The small molecule below binds the protein below.
Small molecule (SMILES): NCCc1c[nH]c2ccc(O)cc12

Sequence of chain 1.A:
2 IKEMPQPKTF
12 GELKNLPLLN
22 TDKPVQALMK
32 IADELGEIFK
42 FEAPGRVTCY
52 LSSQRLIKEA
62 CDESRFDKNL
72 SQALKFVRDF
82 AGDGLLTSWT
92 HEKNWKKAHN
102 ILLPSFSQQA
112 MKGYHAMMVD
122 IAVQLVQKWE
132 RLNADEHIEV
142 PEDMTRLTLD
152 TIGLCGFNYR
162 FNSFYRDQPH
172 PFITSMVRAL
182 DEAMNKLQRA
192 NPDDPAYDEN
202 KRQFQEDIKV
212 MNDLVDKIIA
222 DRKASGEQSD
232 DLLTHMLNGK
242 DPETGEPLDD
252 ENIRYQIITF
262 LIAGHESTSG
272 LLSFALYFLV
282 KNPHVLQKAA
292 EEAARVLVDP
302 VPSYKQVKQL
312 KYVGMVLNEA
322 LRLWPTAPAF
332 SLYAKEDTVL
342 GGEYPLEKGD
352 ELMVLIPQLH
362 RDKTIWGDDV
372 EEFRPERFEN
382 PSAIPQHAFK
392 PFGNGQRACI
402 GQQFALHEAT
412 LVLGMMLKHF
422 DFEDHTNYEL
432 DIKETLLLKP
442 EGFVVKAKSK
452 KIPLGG

Binding-site contacts:
Ligand atom CZ3 contacts residue ILE263 of chain 1.A at 3.9 Å (hydrophobic).
Ligand atom CE3 contacts residue LEU438 of chain 1.A at 3.4 Å (hydrophobic).
Ligand atom OH contacts residue LEU438 of chain 1.A at 3.9 Å.
Ligand atom CB contacts residue HEM1 of chain 1.E at 4.4 Å.
Ligand atom NZ contacts residue HEM1 of chain 1.E at 2.2 Å.
Ligand atom NZ contacts residue SER268 of chain 1.A at 4.4 Å.
Ligand atom CB contacts residue LEU438 of chain 1.A at 3.6 Å (hydrophobic).
Ligand atom CD1 contacts residue LEU87 of chain 1.A at 4.1 Å (hydrophobic).
Ligand atom NE1 contacts residue HEM1 of chain 1.E at 4.2 Å.
Ligand atom OH contacts residue ILE263 of chain 1.A at 3.6 Å.
Ligand atom CZ2 contacts residue LEU75 of chain 1.A at 3.4 Å (hydrophobic).
Ligand atom CG contacts residue LEU438 of chain 1.A at 4.0 Å (hydrophobic).
Ligand atom CE3 contacts residue ILE263 of chain 1.A at 3.9 Å (hydrophobic).
Ligand atom CD2 contacts residue LEU438 of chain 1.A at 4.2 Å (hydrophobic).
Ligand atom CD2 contacts residue LEU87 of chain 1.A at 4.1 Å (hydrophobic).
Ligand atom CZ2 contacts residue LEU437 of chain 1.A at 4.3 Å (hydrophobic).
Ligand atom CA contacts residue HEM1 of chain 1.E at 3.1 Å.
Ligand atom CZ3 contacts residue LEU437 of chain 1.A at 3.8 Å (hydrophobic).
Ligand atom CE3 contacts residue ALA264 of chain 1.A at 4.4 Å (hydrophobic).
Ligand atom NZ contacts residue CYS400 of chain 1.A at 4.5 Å.
Ligand atom CH2 contacts residue LEU75 of chain 1.A at 4.1 Å (hydrophobic).
Ligand atom CD1 contacts residue ALA328 of chain 1.A at 4.2 Å (hydrophobic).
Ligand atom CZ2 contacts residue LEU87 of chain 1.A at 4.1 Å (hydrophobic).
Ligand atom CE2 contacts residue LEU87 of chain 1.A at 3.9 Å (hydrophobic).
Ligand atom CZ3 contacts residue LEU438 of chain 1.A at 4.0 Å (hydrophobic).
Ligand atom NE1 contacts residue LEU87 of chain 1.A at 3.8 Å.
Ligand atom CD1 contacts residue HEM1 of chain 1.E at 4.1 Å.
Ligand atom CA contacts residue SER268 of chain 1.A at 4.2 Å.
Ligand atom CB contacts residue SER268 of chain 1.A at 3.7 Å.
Ligand atom OH contacts residue LEU437 of chain 1.A at 3.6 Å.
Ligand atom OH contacts residue GLU267 of chain 1.A at 4.3 Å.
Ligand atom CH2 contacts residue LEU87 of chain 1.A at 4.5 Å (hydrophobic).
Ligand atom CB contacts residue ALA264 of chain 1.A at 2.9 Å (hydrophobic).
Ligand atom CA contacts residue ALA264 of chain 1.A at 3.3 Å (hydrophobic).
Ligand atom CG contacts residue ALA264 of chain 1.A at 4.1 Å (hydrophobic).
Ligand atom NZ contacts residue ALA264 of chain 1.A at 2.7 Å (h-bond).
Ligand atom CA contacts residue ALA328 of chain 1.A at 4.3 Å (hydrophobic).
Ligand atom OH contacts residue LEU181 of chain 1.A at 3.7 Å.
Ligand atom CH2 contacts residue LEU437 of chain 1.A at 3.3 Å (hydrophobic).
Ligand atom CE2 contacts residue LEU75 of chain 1.A at 4.2 Å (hydrophobic).